Sequence of chain 1.F:
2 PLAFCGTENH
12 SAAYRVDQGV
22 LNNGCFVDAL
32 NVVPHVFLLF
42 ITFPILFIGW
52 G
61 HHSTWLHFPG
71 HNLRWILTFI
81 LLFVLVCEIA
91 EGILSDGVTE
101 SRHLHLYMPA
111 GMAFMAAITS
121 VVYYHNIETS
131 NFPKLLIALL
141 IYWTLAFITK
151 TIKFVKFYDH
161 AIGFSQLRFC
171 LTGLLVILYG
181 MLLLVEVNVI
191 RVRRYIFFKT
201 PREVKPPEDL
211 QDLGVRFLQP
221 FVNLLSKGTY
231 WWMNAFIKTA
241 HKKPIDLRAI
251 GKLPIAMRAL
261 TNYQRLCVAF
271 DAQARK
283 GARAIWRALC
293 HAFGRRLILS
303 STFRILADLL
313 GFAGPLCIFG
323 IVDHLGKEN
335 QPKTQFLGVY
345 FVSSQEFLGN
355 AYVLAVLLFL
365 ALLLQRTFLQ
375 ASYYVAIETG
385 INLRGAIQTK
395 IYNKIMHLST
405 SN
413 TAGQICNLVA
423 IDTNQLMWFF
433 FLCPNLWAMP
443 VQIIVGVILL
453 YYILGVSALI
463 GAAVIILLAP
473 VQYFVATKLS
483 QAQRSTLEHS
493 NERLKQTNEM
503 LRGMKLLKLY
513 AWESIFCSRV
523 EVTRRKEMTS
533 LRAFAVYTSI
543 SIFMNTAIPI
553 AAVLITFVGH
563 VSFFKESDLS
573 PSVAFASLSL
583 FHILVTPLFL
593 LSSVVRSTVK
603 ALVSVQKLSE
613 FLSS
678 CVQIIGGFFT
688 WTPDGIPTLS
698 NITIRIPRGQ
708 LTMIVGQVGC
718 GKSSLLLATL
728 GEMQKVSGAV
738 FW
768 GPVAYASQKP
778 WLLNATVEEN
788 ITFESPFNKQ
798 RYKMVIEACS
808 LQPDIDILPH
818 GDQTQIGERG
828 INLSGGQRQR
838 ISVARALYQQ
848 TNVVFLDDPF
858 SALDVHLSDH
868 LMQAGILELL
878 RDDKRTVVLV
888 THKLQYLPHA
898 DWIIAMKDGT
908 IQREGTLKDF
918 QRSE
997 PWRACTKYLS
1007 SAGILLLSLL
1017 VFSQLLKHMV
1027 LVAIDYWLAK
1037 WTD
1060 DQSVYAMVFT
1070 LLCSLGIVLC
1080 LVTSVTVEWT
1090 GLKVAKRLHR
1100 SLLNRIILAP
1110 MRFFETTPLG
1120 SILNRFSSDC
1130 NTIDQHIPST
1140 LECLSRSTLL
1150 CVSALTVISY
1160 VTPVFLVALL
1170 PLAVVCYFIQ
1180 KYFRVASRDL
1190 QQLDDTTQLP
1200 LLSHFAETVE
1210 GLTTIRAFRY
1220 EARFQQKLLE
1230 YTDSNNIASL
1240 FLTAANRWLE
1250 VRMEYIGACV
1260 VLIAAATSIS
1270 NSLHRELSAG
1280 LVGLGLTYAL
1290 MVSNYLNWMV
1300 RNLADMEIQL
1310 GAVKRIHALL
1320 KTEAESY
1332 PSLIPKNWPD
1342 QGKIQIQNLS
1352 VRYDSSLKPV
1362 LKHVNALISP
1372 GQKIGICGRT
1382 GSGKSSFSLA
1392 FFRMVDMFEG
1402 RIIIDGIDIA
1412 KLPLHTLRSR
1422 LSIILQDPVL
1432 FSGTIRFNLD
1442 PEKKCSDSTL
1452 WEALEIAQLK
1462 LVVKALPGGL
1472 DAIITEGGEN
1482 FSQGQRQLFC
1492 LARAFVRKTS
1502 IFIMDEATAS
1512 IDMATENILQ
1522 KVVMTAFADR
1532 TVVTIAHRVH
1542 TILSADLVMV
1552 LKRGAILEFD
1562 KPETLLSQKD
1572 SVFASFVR

The small molecule below binds the protein below.
Small molecule (SMILES): CCOc1cc(CC(=O)N[C@@H](CC(C)C)c2ccccc2N2CCCCC2)ccc1C(=O)O

Binding-site contacts:
Ligand atom C22 contacts residue ILE381 of chain 1.F at 3.5 Å (hydrophobic).
Ligand atom C7 contacts residue LEU434 of chain 1.F at 3.7 Å (hydrophobic).
Ligand atom C20 contacts residue ILE381 of chain 1.F at 3.4 Å (hydrophobic).
Ligand atom C3 contacts residue TRP430 of chain 1.F at 3.8 Å (hydrophobic).
Ligand atom C5 contacts residue ASN437 of chain 1.F at 3.5 Å.
Ligand atom C14 contacts residue LEU434 of chain 1.F at 3.7 Å (hydrophobic).
Ligand atom O1 contacts residue ARG1246 of chain 1.F at 2.6 Å (salt-bridge).
Ligand atom O contacts residue ASN437 of chain 1.F at 2.9 Å (h-bond).
Ligand atom C15 contacts residue VAL596 of chain 1.F at 3.5 Å (hydrophobic).
Ligand atom O2 contacts residue ARG1246 of chain 1.F at 2.5 Å (salt-bridge).
Ligand atom C12 contacts residue LEU592 of chain 1.F at 3.6 Å (hydrophobic).
Ligand atom C11 contacts residue ASN437 of chain 1.F at 3.2 Å.
Ligand atom C11 contacts residue LEU434 of chain 1.F at 3.7 Å (hydrophobic).
Ligand atom C10 contacts residue AJP1 of chain 1.SA at 3.2 Å.
Ligand atom C24 contacts residue ARG1246 of chain 1.F at 3.2 Å.
Ligand atom O contacts residue TYR377 of chain 1.F at 3.4 Å.
Ligand atom C14 contacts residue SER595 of chain 1.F at 3.8 Å.
Ligand atom C26 contacts residue GLU1249 of chain 1.F at 3.5 Å.
Ligand atom C4 contacts residue AJP1 of chain 1.SA at 3.8 Å.
Ligand atom C22 contacts residue TRP430 of chain 1.F at 3.6 Å (hydrophobic).
Ligand atom C9 contacts residue TYR377 of chain 1.F at 3.2 Å (hydrophobic).
Ligand atom C12 contacts residue ASN437 of chain 1.F at 3.5 Å.
Ligand atom C16 contacts residue LEU434 of chain 1.F at 3.7 Å (hydrophobic).
Ligand atom C12 contacts residue TYR377 of chain 1.F at 3.3 Å (hydrophobic).
Ligand atom O2 contacts residue ASN1245 of chain 1.F at 3.1 Å (h-bond).
Ligand atom C20 contacts residue TRP430 of chain 1.F at 3.7 Å (hydrophobic).
Ligand atom C contacts residue AJP1 of chain 1.SA at 3.6 Å.
Ligand atom C15 contacts residue LEU434 of chain 1.F at 3.8 Å (hydrophobic).
Ligand atom N1 contacts residue LEU434 of chain 1.F at 3.7 Å.
Ligand atom C8 contacts residue LEU592 of chain 1.F at 3.7 Å (hydrophobic).
Ligand atom C23 contacts residue ARG1246 of chain 1.F at 3.2 Å.
Ligand atom C25 contacts residue ARG1300 of chain 1.F at 3.7 Å.
Ligand atom C14 contacts residue AJP1 of chain 1.SA at 3.7 Å.
Ligand atom C13 contacts residue TYR377 of chain 1.F at 3.7 Å (hydrophobic).
Ligand atom C25 contacts residue GLU1249 of chain 1.F at 3.7 Å.
Ligand atom C21 contacts residue ARG1246 of chain 1.F at 3.0 Å.
Ligand atom C2 contacts residue AJP1 of chain 1.SA at 3.5 Å.
Ligand atom C3 contacts residue AJP1 of chain 1.SA at 3.7 Å.
Ligand atom C16 contacts residue ASN437 of chain 1.F at 3.8 Å.
Ligand atom C17 contacts residue LEU434 of chain 1.F at 3.7 Å (hydrophobic).